Sequence of chain 1.A:
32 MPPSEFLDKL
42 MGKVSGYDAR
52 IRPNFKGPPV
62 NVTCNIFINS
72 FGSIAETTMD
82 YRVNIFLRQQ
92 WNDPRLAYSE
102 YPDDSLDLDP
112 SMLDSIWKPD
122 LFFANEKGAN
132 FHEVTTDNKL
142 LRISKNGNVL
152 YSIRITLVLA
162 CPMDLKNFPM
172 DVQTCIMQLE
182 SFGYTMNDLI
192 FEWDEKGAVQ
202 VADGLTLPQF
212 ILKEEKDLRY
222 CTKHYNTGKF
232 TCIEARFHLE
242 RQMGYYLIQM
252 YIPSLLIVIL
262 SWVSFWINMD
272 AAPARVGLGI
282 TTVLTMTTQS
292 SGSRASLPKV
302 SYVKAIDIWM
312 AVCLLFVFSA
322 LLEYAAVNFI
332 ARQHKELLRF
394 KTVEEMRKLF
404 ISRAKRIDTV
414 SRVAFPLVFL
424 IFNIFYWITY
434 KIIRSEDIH

A small-molecule ligand and the protein it binds are described below.
Small molecule (SMILES): CC(=O)N[C@@H]1[C@@H](O)[C@H](O)[C@@H](CO)O[C@H]1O

Binding-site contacts:
Ligand atom C7 contacts residue ASN62 of chain 1.A at 3.7 Å.
Ligand atom N2 contacts residue PRO60 of chain 1.A at 2.9 Å (h-bond).
Ligand atom O5 contacts residue ASN62 of chain 1.A at 2.4 Å (h-bond).
Ligand atom C4 contacts residue ASN62 of chain 1.A at 4.3 Å.
Ligand atom O7 contacts residue VAL61 of chain 1.A at 4.5 Å.
Ligand atom C1 contacts residue ASN62 of chain 1.A at 1.4 Å.
Ligand atom C2 contacts residue PRO60 of chain 1.A at 4.1 Å (hydrophobic).
Ligand atom C8 contacts residue ASN62 of chain 1.A at 4.1 Å.
Ligand atom O7 contacts residue ASN55 of chain 1.A at 3.9 Å.
Ligand atom N2 contacts residue ASN62 of chain 1.A at 2.9 Å (h-bond).
Ligand atom C7 contacts residue PRO59 of chain 1.A at 4.2 Å (hydrophobic).
Ligand atom C1 contacts residue PRO60 of chain 1.A at 4.4 Å (hydrophobic).
Ligand atom O7 contacts residue PRO59 of chain 1.A at 3.8 Å.
Ligand atom C3 contacts residue ASN62 of chain 1.A at 3.8 Å.
Ligand atom O7 contacts residue PRO60 of chain 1.A at 3.0 Å (h-bond).
Ligand atom C5 contacts residue ASN62 of chain 1.A at 3.7 Å.
Ligand atom O3 contacts residue PRO59 of chain 1.A at 3.8 Å.
Ligand atom C2 contacts residue ASN62 of chain 1.A at 2.5 Å.
Ligand atom N2 contacts residue PRO59 of chain 1.A at 4.2 Å.
Ligand atom C7 contacts residue PRO60 of chain 1.A at 3.3 Å (hydrophobic).